Binding-site contacts:
Ligand atom O7 contacts residue LYS337 of chain 1.C at 2.4 Å (salt-bridge).
Ligand atom C6 contacts residue ASN335 of chain 1.C at 3.9 Å.
Ligand atom O3 contacts residue ASN335 of chain 1.C at 2.8 Å (h-bond).
Ligand atom O7 contacts residue ASN346 of chain 1.C at 4.3 Å.
Ligand atom C7 contacts residue ASN346 of chain 1.C at 4.2 Å.
Ligand atom C3 contacts residue ASN335 of chain 1.C at 3.8 Å.
Ligand atom C5 contacts residue ASN335 of chain 1.C at 3.8 Å.
Ligand atom O6 contacts residue ASN335 of chain 1.C at 2.9 Å (h-bond).
Ligand atom O3 contacts residue GLN328 of chain 1.C at 4.2 Å.
Ligand atom O3 contacts residue ASN346 of chain 1.C at 3.8 Å.
Ligand atom C1 contacts residue ASN346 of chain 1.C at 1.4 Å.
Ligand atom C2 contacts residue ASN346 of chain 1.C at 2.5 Å.
Ligand atom O5 contacts residue ASN335 of chain 1.C at 2.8 Å (h-bond).
Ligand atom C4 contacts residue ASN335 of chain 1.C at 4.2 Å.
Ligand atom C2 contacts residue ASN335 of chain 1.C at 4.0 Å.
Ligand atom C7 contacts residue LYS337 of chain 1.C at 3.4 Å.
Ligand atom C1 contacts residue ASN335 of chain 1.C at 3.6 Å.
Ligand atom N2 contacts residue ASN346 of chain 1.C at 3.4 Å (h-bond).
Ligand atom C1 contacts residue LYS337 of chain 1.C at 4.3 Å.
Ligand atom O6 contacts residue GLU330 of chain 1.C at 4.3 Å.
Ligand atom C3 contacts residue ASN346 of chain 1.C at 3.6 Å.
Ligand atom O5 contacts residue ASN346 of chain 1.C at 2.4 Å (h-bond).
Ligand atom N2 contacts residue LYS337 of chain 1.C at 3.9 Å.
Ligand atom C5 contacts residue ASN346 of chain 1.C at 3.7 Å.
Ligand atom C4 contacts residue ASN346 of chain 1.C at 4.3 Å.
Ligand atom C2 contacts residue LYS337 of chain 1.C at 3.5 Å.

A protein and the small-molecule ligand that binds it are described below.
Small molecule (SMILES): CC(=O)N[C@@H]1[C@@H](O)[C@H](O)[C@@H](CO)O[C@H]1O

Sequence of chain 1.C:
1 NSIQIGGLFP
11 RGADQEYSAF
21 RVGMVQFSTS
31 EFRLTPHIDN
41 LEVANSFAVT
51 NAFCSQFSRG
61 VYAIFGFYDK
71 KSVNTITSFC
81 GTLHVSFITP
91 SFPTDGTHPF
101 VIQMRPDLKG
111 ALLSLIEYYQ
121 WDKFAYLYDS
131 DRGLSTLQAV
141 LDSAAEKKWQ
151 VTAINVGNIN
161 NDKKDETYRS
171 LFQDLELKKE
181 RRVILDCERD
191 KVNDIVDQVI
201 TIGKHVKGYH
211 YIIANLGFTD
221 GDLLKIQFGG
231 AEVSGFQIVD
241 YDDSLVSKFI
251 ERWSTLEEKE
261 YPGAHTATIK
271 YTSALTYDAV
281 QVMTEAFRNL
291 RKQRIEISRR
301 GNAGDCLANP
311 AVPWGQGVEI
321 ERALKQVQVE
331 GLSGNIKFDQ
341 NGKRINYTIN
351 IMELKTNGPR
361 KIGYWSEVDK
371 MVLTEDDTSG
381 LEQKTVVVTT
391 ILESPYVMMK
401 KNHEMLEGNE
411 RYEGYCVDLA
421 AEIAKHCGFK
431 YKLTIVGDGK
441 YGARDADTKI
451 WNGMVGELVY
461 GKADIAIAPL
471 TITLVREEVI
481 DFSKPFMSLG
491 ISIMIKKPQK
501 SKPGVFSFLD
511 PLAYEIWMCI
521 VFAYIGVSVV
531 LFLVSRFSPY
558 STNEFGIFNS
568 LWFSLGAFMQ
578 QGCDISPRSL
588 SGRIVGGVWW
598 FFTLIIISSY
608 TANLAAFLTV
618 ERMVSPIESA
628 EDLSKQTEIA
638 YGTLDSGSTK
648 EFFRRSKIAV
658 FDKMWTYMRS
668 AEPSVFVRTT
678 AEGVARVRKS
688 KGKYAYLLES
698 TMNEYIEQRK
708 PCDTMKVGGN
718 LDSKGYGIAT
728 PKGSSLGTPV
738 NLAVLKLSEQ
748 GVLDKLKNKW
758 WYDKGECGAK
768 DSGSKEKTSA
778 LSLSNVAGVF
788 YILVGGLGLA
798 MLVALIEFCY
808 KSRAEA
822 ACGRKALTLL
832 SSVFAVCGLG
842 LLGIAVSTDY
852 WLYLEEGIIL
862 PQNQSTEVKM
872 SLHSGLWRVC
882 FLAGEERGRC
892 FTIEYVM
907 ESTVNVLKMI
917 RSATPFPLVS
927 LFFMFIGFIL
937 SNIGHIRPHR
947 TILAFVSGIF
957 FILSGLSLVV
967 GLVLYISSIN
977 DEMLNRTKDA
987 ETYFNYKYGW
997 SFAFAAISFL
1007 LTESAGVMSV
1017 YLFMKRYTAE